Binding-site contacts:
Ligand atom O contacts residue VAL82 of chain 1.D at 3.7 Å.
Ligand atom CE1 contacts residue VAL64 of chain 1.D at 3.6 Å (hydrophobic).
Ligand atom C contacts residue GLN61 of chain 1.D at 3.6 Å.
Ligand atom CB contacts residue GLN13 of chain 1.D at 3.3 Å.
Ligand atom CD2 contacts residue HIS85 of chain 1.D at 3.0 Å.
Ligand atom C contacts residue TYR89 of chain 1.D at 3.5 Å (hydrophobic).
Ligand atom CAK contacts residue GLY47 of chain 1.D at 3.6 Å.
Ligand atom O contacts residue GLN13 of chain 1.D at 3.4 Å (h-bond).
Ligand atom C contacts residue GLN13 of chain 1.D at 3.6 Å.
Ligand atom CA contacts residue GLN61 of chain 1.D at 3.5 Å.
Ligand atom CD2 contacts residue VAL82 of chain 1.D at 3.9 Å (hydrophobic).
Ligand atom CZ3 contacts residue PHE80 of chain 1.D at 3.8 Å (hydrophobic).
Ligand atom N contacts residue TYR89 of chain 1.D at 3.6 Å.
Ligand atom NE1 contacts residue LEU43 of chain 1.D at 2.8 Å (h-bond).
Ligand atom O contacts residue GLN61 of chain 1.D at 3.5 Å.
Ligand atom CAI contacts residue PHE44 of chain 1.D at 3.8 Å (hydrophobic).
Ligand atom CE1 contacts residue LYS83 of chain 1.D at 3.7 Å.
Ligand atom CE2 contacts residue HIS62 of chain 1.D at 3.7 Å.
Ligand atom CA contacts residue GLN61 of chain 1.D at 3.4 Å.
Ligand atom CE2 contacts residue ILE50 of chain 1.D at 3.6 Å (hydrophobic).
Ligand atom CZ contacts residue ILE50 of chain 1.D at 3.5 Å (hydrophobic).
Ligand atom NE1 contacts residue GLY47 of chain 1.D at 3.5 Å (h-bond).
Ligand atom CE2 contacts residue GLY47 of chain 1.D at 3.8 Å.
Ligand atom CE1 contacts residue VAL82 of chain 1.D at 3.8 Å (hydrophobic).
Ligand atom CAI contacts residue GLY47 of chain 1.D at 3.7 Å.
Ligand atom CD1 contacts residue GLN61 of chain 1.D at 3.4 Å.
Ligand atom CD2 contacts residue MET51 of chain 1.D at 3.6 Å (hydrophobic).
Ligand atom CAO contacts residue MET51 of chain 1.D at 3.8 Å (hydrophobic).
Ligand atom N contacts residue GLN61 of chain 1.D at 2.8 Å (h-bond).
Ligand atom CB contacts residue GLN61 of chain 1.D at 3.5 Å.
Ligand atom CD1 contacts residue LEU43 of chain 1.D at 3.4 Å (hydrophobic).
Ligand atom CE2 contacts residue MET51 of chain 1.D at 3.8 Å (hydrophobic).
Ligand atom CG contacts residue PHE44 of chain 1.D at 3.5 Å (hydrophobic).
Ligand atom CE3 contacts residue VAL82 of chain 1.D at 3.7 Å (hydrophobic).
Ligand atom CAO contacts residue PHE44 of chain 1.D at 3.8 Å (hydrophobic).
Ligand atom O contacts residue TYR89 of chain 1.D at 3.2 Å (h-bond).
Ligand atom CAM contacts residue MET51 of chain 1.D at 3.7 Å (hydrophobic).
Ligand atom CA contacts residue TYR89 of chain 1.D at 3.7 Å (hydrophobic).
Ligand atom CD2 contacts residue HIS62 of chain 1.D at 3.8 Å.
Ligand atom CD1 contacts residue GLY47 of chain 1.D at 3.6 Å.

Sequence of chain 1.D:
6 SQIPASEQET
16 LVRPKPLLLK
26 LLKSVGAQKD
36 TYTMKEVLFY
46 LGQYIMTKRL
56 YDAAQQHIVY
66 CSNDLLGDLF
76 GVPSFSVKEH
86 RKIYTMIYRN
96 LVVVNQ

A small-molecule ligand and the protein it binds are described below.
Small molecule (SMILES): CC(=O)N[C@H](C(=O)N[C@@H](CO)C(=O)N[C@@H](Cc1ccccc1)C(=O)N[C@]1(C)CCC/C=C\CCC[C@](C)(C(=O)N[C@@H](CC(C)C)C(=O)N[C@@H](CC(C)C)C(=O)N2CCC[C@H]2C=O)NC(=O)[C@H](CC2=CN=C3CC=CC=C23)NC(=O)[C@H](Cc2ccc(O)cc2)NC(=O)[C@H](CCC(=O)O)NC1=O)[C@@H](C)O